Sequence of chain 59.C:
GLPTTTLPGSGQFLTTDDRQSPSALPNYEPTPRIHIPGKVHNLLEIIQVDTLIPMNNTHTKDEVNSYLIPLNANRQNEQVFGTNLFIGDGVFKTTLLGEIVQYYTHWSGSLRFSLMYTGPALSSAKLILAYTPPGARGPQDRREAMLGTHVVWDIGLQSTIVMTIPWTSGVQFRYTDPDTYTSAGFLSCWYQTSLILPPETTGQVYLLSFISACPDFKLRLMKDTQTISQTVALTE

Binding-site contacts:
Ligand atom C3B contacts residue TYR197 of chain 59.A at 3.3 Å (hydrophobic).
Ligand atom C3 contacts residue PRO174 of chain 59.A at 3.7 Å (hydrophobic).
Ligand atom C5A contacts residue VAL122 of chain 59.A at 3.9 Å (hydrophobic).
Ligand atom C5C contacts residue TYR128 of chain 59.A at 3.7 Å (hydrophobic).
Ligand atom C4 contacts residue PHE186 of chain 59.A at 3.7 Å (hydrophobic).
Ligand atom C5C contacts residue ILE104 of chain 59.A at 4.0 Å (hydrophobic).
Ligand atom CL1 contacts residue ASN105 of chain 59.A at 3.3 Å.
Ligand atom O1B contacts residue MET221 of chain 59.A at 3.8 Å.
Ligand atom CM1 contacts residue CYS199 of chain 59.A at 3.8 Å (hydrophobic).
Ligand atom CL1 contacts residue MET221 of chain 59.A at 3.8 Å.
Ligand atom C4B contacts residue LEU106 of chain 59.A at 3.7 Å (hydrophobic).
Ligand atom C31 contacts residue SER175 of chain 59.A at 3.5 Å.
Ligand atom C2C contacts residue VAL188 of chain 59.A at 2.8 Å (hydrophobic).
Ligand atom C3 contacts residue PHE186 of chain 59.A at 3.9 Å (hydrophobic).
Ligand atom C5A contacts residue CYS199 of chain 59.A at 3.9 Å (hydrophobic).
Ligand atom O1A contacts residue VAL122 of chain 59.A at 4.0 Å.
Ligand atom C31 contacts residue VAL176 of chain 59.A at 3.3 Å (hydrophobic).
Ligand atom N2 contacts residue PRO174 of chain 59.A at 3.7 Å.
Ligand atom C5 contacts residue PHE186 of chain 59.A at 3.7 Å (hydrophobic).
Ligand atom C31 contacts residue PRO174 of chain 59.A at 3.3 Å (hydrophobic).
Ligand atom C1C contacts residue TYR152 of chain 59.A at 3.9 Å (hydrophobic).
Ligand atom C4 contacts residue TYR152 of chain 59.A at 3.7 Å (hydrophobic).
Ligand atom N2 contacts residue PHE186 of chain 59.A at 4.0 Å.
Ligand atom C2B contacts residue TYR197 of chain 59.A at 3.3 Å (hydrophobic).
Ligand atom C7C contacts residue TYR128 of chain 59.A at 3.5 Å (hydrophobic).
Ligand atom C6C contacts residue VAL191 of chain 59.A at 3.3 Å (hydrophobic).
Ligand atom O1 contacts residue TYR152 of chain 59.A at 3.9 Å.
Ligand atom C3C contacts residue VAL188 of chain 59.A at 3.3 Å (hydrophobic).
Ligand atom O1 contacts residue ALA24 of chain 59.C at 3.4 Å.
Ligand atom O1 contacts residue PHE186 of chain 59.A at 3.8 Å.
Ligand atom C4C contacts residue TYR152 of chain 59.A at 3.9 Å (hydrophobic).
Ligand atom N2 contacts residue ALA24 of chain 59.C at 3.1 Å.
Ligand atom N3A contacts residue ASN219 of chain 59.A at 3.4 Å (h-bond).
Ligand atom C31 contacts residue ALA150 of chain 59.A at 3.5 Å (hydrophobic).
Ligand atom C3B contacts residue LEU106 of chain 59.A at 3.8 Å (hydrophobic).
Ligand atom C4A contacts residue ASN198 of chain 59.A at 3.9 Å.
Ligand atom C5 contacts residue TYR152 of chain 59.A at 3.6 Å (hydrophobic).
Ligand atom CL1 contacts residue ILE104 of chain 59.A at 3.6 Å.
Ligand atom C3C contacts residue TYR128 of chain 59.A at 3.6 Å (hydrophobic).
Ligand atom O1 contacts residue VAL188 of chain 59.A at 3.8 Å.

This protein binds this small molecule.
Small molecule (SMILES): Cc1cc(CCCCCCCOc2ccc(C3=N[C@@H](C)CO3)cc2Cl)on1

Sequence of chain 59.A:
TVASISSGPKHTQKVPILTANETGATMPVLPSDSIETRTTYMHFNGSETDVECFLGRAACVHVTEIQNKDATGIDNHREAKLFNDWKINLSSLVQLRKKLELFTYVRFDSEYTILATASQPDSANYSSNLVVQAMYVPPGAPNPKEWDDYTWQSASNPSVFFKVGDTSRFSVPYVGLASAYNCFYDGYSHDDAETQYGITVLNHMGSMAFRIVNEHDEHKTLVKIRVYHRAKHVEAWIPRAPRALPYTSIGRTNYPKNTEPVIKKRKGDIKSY

Sequence of chain 60.C:
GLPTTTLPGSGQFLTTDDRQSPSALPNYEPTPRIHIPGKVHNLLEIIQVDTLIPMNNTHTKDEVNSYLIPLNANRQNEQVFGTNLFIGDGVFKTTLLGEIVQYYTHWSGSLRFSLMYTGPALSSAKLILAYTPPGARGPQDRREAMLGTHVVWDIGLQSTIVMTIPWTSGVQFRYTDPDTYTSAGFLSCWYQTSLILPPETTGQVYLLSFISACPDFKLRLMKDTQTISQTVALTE